Sequence of chain 1.A:
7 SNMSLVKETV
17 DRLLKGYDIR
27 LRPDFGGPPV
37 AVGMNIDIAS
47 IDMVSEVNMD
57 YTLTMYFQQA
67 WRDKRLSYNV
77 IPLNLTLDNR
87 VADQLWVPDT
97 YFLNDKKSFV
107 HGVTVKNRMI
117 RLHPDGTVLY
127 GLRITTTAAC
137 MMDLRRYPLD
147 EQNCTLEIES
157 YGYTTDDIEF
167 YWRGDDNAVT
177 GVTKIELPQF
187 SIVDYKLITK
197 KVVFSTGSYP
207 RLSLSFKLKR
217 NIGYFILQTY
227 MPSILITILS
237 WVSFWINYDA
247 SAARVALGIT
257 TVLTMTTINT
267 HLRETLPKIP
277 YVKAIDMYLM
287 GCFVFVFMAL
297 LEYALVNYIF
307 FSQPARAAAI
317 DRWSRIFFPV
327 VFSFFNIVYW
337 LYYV

Binding-site contacts:
Ligand atom CD contacts residue TYR205 of chain 1.A at 4.3 Å (hydrophobic).
Ligand atom CG contacts residue TYR205 of chain 1.A at 4.2 Å (hydrophobic).
Ligand atom N contacts residue TYR97 of chain 1.A at 2.8 Å (h-bond).
Ligand atom CB contacts residue THR202 of chain 1.A at 4.2 Å.
Ligand atom CG contacts residue THR130 of chain 1.B at 4.1 Å.
Ligand atom CD contacts residue PHE65 of chain 1.B at 4.2 Å (hydrophobic).
Ligand atom OXT contacts residue THR130 of chain 1.B at 3.1 Å.
Ligand atom OXT contacts residue PHE65 of chain 1.B at 3.9 Å.
Ligand atom O contacts residue PHE200 of chain 1.A at 3.3 Å.
Ligand atom C contacts residue PHE200 of chain 1.A at 4.5 Å (hydrophobic).
Ligand atom CB contacts residue PHE200 of chain 1.A at 4.0 Å (hydrophobic).
Ligand atom CD contacts residue TYR97 of chain 1.A at 3.8 Å (hydrophobic).
Ligand atom C contacts residue THR130 of chain 1.B at 4.0 Å.
Ligand atom O contacts residue PHE65 of chain 1.B at 4.0 Å.
Ligand atom CG contacts residue TYR157 of chain 1.A at 3.9 Å (hydrophobic).
Ligand atom N contacts residue TYR205 of chain 1.A at 4.2 Å.
Ligand atom C contacts residue THR202 of chain 1.A at 3.1 Å.
Ligand atom CG contacts residue PHE65 of chain 1.B at 4.2 Å (hydrophobic).
Ligand atom CG contacts residue THR202 of chain 1.A at 3.8 Å.
Ligand atom N contacts residue PHE65 of chain 1.B at 4.2 Å.
Ligand atom CB contacts residue TYR205 of chain 1.A at 3.8 Å (hydrophobic).
Ligand atom C contacts residue ARG67 of chain 1.B at 3.6 Å.
Ligand atom CB contacts residue PHE65 of chain 1.B at 3.9 Å (hydrophobic).
Ligand atom N contacts residue PHE200 of chain 1.A at 4.0 Å.
Ligand atom O contacts residue THR202 of chain 1.A at 2.7 Å (h-bond).
Ligand atom CG contacts residue LEU118 of chain 1.B at 4.1 Å (hydrophobic).
Ligand atom N contacts residue TYR157 of chain 1.A at 4.0 Å.
Ligand atom N contacts residue GLU155 of chain 1.A at 2.9 Å (salt-bridge).
Ligand atom O contacts residue ARG67 of chain 1.B at 3.2 Å (salt-bridge).
Ligand atom OXT contacts residue ARG67 of chain 1.B at 2.5 Å (salt-bridge).
Ligand atom O contacts residue TYR205 of chain 1.A at 4.2 Å.
Ligand atom CB contacts residue TYR157 of chain 1.A at 4.3 Å (hydrophobic).
Ligand atom C contacts residue PHE65 of chain 1.B at 3.9 Å (hydrophobic).
Ligand atom OXT contacts residue THR202 of chain 1.A at 3.7 Å.
Ligand atom CD contacts residue SER156 of chain 1.A at 4.3 Å.
Ligand atom CD contacts residue GLU155 of chain 1.A at 4.3 Å.
Ligand atom N contacts residue SER156 of chain 1.A at 3.7 Å.
Ligand atom CD contacts residue TYR157 of chain 1.A at 3.4 Å (hydrophobic).

The small molecule below binds the protein below.
Small molecule (SMILES): NCCCC(=O)O

Sequence of chain 1.B:
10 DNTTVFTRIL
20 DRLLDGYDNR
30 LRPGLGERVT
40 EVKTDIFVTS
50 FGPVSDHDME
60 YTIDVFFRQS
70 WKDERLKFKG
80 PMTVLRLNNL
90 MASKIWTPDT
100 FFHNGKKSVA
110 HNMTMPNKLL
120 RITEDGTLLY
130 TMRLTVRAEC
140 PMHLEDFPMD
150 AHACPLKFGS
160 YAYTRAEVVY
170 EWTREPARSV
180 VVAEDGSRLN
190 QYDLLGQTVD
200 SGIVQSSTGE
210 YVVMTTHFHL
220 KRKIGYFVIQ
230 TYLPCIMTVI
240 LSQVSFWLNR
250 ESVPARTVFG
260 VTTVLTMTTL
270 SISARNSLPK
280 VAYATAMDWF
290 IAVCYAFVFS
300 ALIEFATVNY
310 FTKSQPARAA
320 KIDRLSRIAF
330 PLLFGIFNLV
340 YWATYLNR